Sequence of chain 1.A:
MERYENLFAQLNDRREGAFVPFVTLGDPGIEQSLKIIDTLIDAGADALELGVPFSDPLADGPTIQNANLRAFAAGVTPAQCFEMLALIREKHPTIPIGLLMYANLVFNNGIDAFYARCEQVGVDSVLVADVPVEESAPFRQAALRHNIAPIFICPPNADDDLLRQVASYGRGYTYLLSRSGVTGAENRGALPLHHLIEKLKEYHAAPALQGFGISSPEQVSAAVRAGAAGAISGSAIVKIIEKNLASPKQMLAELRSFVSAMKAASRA

Sequence of chain 1.B:
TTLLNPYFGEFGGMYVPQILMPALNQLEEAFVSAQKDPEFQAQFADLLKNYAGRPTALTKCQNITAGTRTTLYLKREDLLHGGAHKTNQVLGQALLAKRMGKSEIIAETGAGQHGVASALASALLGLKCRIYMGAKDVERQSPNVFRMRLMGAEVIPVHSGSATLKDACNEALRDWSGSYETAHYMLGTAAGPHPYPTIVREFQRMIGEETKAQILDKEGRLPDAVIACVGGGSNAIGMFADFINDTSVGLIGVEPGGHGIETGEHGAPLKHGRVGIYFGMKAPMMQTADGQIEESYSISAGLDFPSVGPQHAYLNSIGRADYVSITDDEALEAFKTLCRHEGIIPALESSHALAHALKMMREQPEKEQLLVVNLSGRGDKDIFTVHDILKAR

Binding-site contacts:
Ligand atom O7 contacts residue ALA59 of chain 1.A at 3.3 Å.
Ligand atom F9F contacts residue PRO18 of chain 1.B at 3.5 Å.
Ligand atom O18 contacts residue GLY184 of chain 1.A at 2.8 Å (h-bond).
Ligand atom O19 contacts residue SER235 of chain 1.A at 2.5 Å (h-bond).
Ligand atom O19 contacts residue GLY234 of chain 1.A at 3.7 Å.
Ligand atom O16 contacts residue THR183 of chain 1.A at 3.7 Å.
Ligand atom O19 contacts residue THR183 of chain 1.A at 3.5 Å.
Ligand atom F10 contacts residue LEU127 of chain 1.A at 3.4 Å.
Ligand atom O22 contacts residue ILE232 of chain 1.A at 3.6 Å.
Ligand atom O7 contacts residue ALA129 of chain 1.A at 3.7 Å.
Ligand atom F11 contacts residue ILE153 of chain 1.A at 3.4 Å.
Ligand atom C2 contacts residue THR183 of chain 1.A at 3.8 Å.
Ligand atom O20 contacts residue SER235 of chain 1.A at 3.5 Å (h-bond).
Ligand atom O21 contacts residue GLU49 of chain 1.A at 3.3 Å.
Ligand atom C6 contacts residue PHE212 of chain 1.A at 3.7 Å (hydrophobic).
Ligand atom O21 contacts residue LEU100 of chain 1.A at 3.4 Å.
Ligand atom C3 contacts residue LEU100 of chain 1.A at 3.6 Å (hydrophobic).
Ligand atom P17 contacts residue GLY184 of chain 1.A at 3.7 Å.
Ligand atom C14 contacts residue TYR175 of chain 1.A at 3.3 Å (hydrophobic).
Ligand atom O20 contacts residue GLY234 of chain 1.A at 2.9 Å (h-bond).
Ligand atom F9F contacts residue ALA59 of chain 1.A at 3.6 Å.
Ligand atom O7 contacts residue PHE212 of chain 1.A at 3.7 Å.
Ligand atom O19 contacts residue ILE64 of chain 1.A at 3.5 Å.
Ligand atom O18 contacts residue THR183 of chain 1.A at 3.7 Å.
Ligand atom O18 contacts residue PHE212 of chain 1.A at 3.4 Å.
Ligand atom F9F contacts residue ALA129 of chain 1.A at 3.3 Å.
Ligand atom O22 contacts residue TYR175 of chain 1.A at 2.9 Å (h-bond).
Ligand atom O19 contacts residue GLY184 of chain 1.A at 3.6 Å (h-bond).
Ligand atom C14 contacts residue THR183 of chain 1.A at 3.7 Å.
Ligand atom C3 contacts residue THR183 of chain 1.A at 3.6 Å.
Ligand atom O18 contacts residue GLY213 of chain 1.A at 2.8 Å (h-bond).
Ligand atom C4 contacts residue LEU100 of chain 1.A at 3.6 Å (hydrophobic).
Ligand atom C5 contacts residue LEU127 of chain 1.A at 3.7 Å (hydrophobic).
Ligand atom O21 contacts residue PHE22 of chain 1.A at 3.1 Å.
Ligand atom C5 contacts residue TYR175 of chain 1.A at 3.4 Å (hydrophobic).
Ligand atom F10 contacts residue ALA129 of chain 1.A at 3.4 Å.
Ligand atom P17 contacts residue SER235 of chain 1.A at 3.7 Å.
Ligand atom F10 contacts residue ILE153 of chain 1.A at 3.4 Å.
Ligand atom C1 contacts residue PHE212 of chain 1.A at 3.6 Å (hydrophobic).
Ligand atom O16 contacts residue PHE212 of chain 1.A at 3.7 Å.

The protein below binds the small molecule below.
Small molecule (SMILES): O=P(O)(O)OCCNS(=O)(=O)c1ccc(OC(F)(F)F)cc1